Binding-site contacts:
Ligand atom C8 contacts residue VAL294 of chain 1.C at 3.9 Å (hydrophobic).
Ligand atom C9 contacts residue MET306 of chain 1.B at 4.0 Å (hydrophobic).
Ligand atom C2 contacts residue NAD1 of chain 1.O at 3.3 Å.
Ligand atom C5 contacts residue LEU141 of chain 1.C at 3.4 Å (hydrophobic).
Ligand atom C4 contacts residue PHE93 of chain 1.C at 4.1 Å (hydrophobic).
Ligand atom O6 contacts residue CYS46 of chain 1.C at 3.5 Å (h-bond).
Ligand atom C7 contacts residue ILE318 of chain 1.C at 4.1 Å (hydrophobic).
Ligand atom C3 contacts residue SER48 of chain 1.C at 3.6 Å.
Ligand atom C5 contacts residue SER48 of chain 1.C at 3.7 Å.
Ligand atom C10 contacts residue MET306 of chain 1.B at 3.9 Å (hydrophobic).
Ligand atom C7 contacts residue LEU116 of chain 1.C at 3.9 Å (hydrophobic).
Ligand atom C5 contacts residue PHE93 of chain 1.C at 4.0 Å (hydrophobic).
Ligand atom C7 contacts residue VAL294 of chain 1.C at 3.6 Å (hydrophobic).
Ligand atom C8 contacts residue LEU57 of chain 1.C at 4.0 Å (hydrophobic).
Ligand atom O6 contacts residue CYS174 of chain 1.C at 3.5 Å (h-bond).
Ligand atom S1 contacts residue PHE93 of chain 1.C at 3.4 Å.
Ligand atom C2 contacts residue PHE93 of chain 1.C at 3.8 Å (hydrophobic).
Ligand atom O6 contacts residue HIS67 of chain 1.C at 3.2 Å (h-bond).
Ligand atom S1 contacts residue SER48 of chain 1.C at 3.7 Å.
Ligand atom C5 contacts residue ZN1 of chain 1.M at 4.1 Å.
Ligand atom C4 contacts residue LEU141 of chain 1.C at 3.5 Å (hydrophobic).
Ligand atom C5 contacts residue HIS67 of chain 1.C at 3.6 Å.
Ligand atom C4 contacts residue LEU116 of chain 1.C at 4.1 Å (hydrophobic).
Ligand atom C8 contacts residue LEU116 of chain 1.C at 4.2 Å (hydrophobic).
Ligand atom C10 contacts residue LEU57 of chain 1.C at 4.3 Å (hydrophobic).
Ligand atom C9 contacts residue VAL294 of chain 1.C at 3.8 Å (hydrophobic).
Ligand atom S1 contacts residue CYS174 of chain 1.C at 3.7 Å.
Ligand atom C2 contacts residue SER48 of chain 1.C at 3.9 Å.
Ligand atom O6 contacts residue NAD1 of chain 1.O at 3.2 Å.
Ligand atom O6 contacts residue SER48 of chain 1.C at 2.6 Å (h-bond).
Ligand atom S1 contacts residue HIS67 of chain 1.C at 3.6 Å (h-bond).
Ligand atom O6 contacts residue ZN1 of chain 1.M at 2.2 Å.
Ligand atom C3 contacts residue VAL294 of chain 1.C at 4.0 Å (hydrophobic).
Ligand atom S1 contacts residue NAD1 of chain 1.O at 3.6 Å.
Ligand atom C4 contacts residue SER48 of chain 1.C at 4.3 Å.
Ligand atom C10 contacts residue VAL294 of chain 1.C at 4.0 Å (hydrophobic).
Ligand atom S1 contacts residue ZN1 of chain 1.M at 3.1 Å.

Sequence of chain 1.C:
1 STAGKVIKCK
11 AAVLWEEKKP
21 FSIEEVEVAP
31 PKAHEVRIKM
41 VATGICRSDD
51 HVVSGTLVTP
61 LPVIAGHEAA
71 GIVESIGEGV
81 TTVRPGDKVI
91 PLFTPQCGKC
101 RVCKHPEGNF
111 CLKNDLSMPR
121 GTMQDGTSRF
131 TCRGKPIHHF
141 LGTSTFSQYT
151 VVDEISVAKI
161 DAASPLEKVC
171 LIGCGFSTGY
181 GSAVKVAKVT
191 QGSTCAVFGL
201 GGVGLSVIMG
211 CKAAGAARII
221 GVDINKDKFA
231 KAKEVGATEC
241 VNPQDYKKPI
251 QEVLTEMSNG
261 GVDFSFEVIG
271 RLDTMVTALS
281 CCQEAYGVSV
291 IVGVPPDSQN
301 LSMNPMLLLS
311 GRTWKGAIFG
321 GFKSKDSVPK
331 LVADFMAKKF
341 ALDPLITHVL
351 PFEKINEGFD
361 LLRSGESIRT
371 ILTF

This protein binds this small molecule.
Small molecule (SMILES): CCCC[C@H]1CC[S@](=O)C1

Sequence of chain 1.B:
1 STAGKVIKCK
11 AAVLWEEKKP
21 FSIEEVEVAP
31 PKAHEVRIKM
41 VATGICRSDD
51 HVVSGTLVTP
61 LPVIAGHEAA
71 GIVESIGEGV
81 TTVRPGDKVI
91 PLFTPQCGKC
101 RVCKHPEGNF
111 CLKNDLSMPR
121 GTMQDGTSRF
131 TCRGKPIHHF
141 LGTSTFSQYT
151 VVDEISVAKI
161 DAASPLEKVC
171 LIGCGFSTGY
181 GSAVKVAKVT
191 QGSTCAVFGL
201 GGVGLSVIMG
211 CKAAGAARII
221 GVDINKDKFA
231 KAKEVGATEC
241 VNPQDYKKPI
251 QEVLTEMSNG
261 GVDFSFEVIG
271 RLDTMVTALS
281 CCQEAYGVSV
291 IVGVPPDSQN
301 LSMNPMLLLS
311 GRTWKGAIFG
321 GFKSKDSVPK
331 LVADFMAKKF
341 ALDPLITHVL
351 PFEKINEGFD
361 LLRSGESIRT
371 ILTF